Binding-site contacts:
Ligand atom C3' contacts residue ILE49 of chain 1.B at 3.9 Å (hydrophobic).
Ligand atom C3 contacts residue ILE49 of chain 1.B at 4.2 Å (hydrophobic).
Ligand atom O2 contacts residue ARG175 of chain 1.B at 4.4 Å.
Ligand atom C1 contacts residue ARG175 of chain 1.B at 3.8 Å.
Ligand atom C3 contacts residue PPY1 of chain 1.J at 3.6 Å.
Ligand atom C6' contacts residue PHE53 of chain 1.B at 4.1 Å (hydrophobic).
Ligand atom C2' contacts residue GLY51 of chain 1.B at 4.1 Å.
Ligand atom O3 contacts residue PHE53 of chain 1.B at 3.4 Å.
Ligand atom C2' contacts residue TYR20 of chain 1.B at 3.6 Å (hydrophobic).
Ligand atom C2' contacts residue PHE53 of chain 1.B at 4.0 Å (hydrophobic).
Ligand atom C1 contacts residue SER22 of chain 1.B at 3.4 Å.
Ligand atom C1' contacts residue TYR20 of chain 1.B at 4.4 Å (hydrophobic).
Ligand atom C5' contacts residue ILE49 of chain 1.B at 4.0 Å (hydrophobic).
Ligand atom C1 contacts residue PPY1 of chain 1.J at 4.2 Å.
Ligand atom C1 contacts residue ASN54 of chain 1.B at 3.2 Å.
Ligand atom O2 contacts residue ASN54 of chain 1.B at 3.5 Å.
Ligand atom C6' contacts residue ILE49 of chain 1.B at 3.8 Å (hydrophobic).
Ligand atom O3 contacts residue ASN54 of chain 1.B at 2.7 Å (h-bond).
Ligand atom C3' contacts residue MET67 of chain 1.B at 3.6 Å (hydrophobic).
Ligand atom C6' contacts residue GLU69 of chain 1.B at 4.2 Å.
Ligand atom C2 contacts residue ASN54 of chain 1.B at 3.4 Å.
Ligand atom C5' contacts residue GLU69 of chain 1.B at 3.5 Å.
Ligand atom O2 contacts residue TYR20 of chain 1.B at 3.8 Å.
Ligand atom O3 contacts residue LEU52 of chain 1.B at 4.1 Å.
Ligand atom O2 contacts residue SER22 of chain 1.B at 2.6 Å (h-bond).
Ligand atom O1 contacts residue ASN54 of chain 1.B at 3.2 Å (h-bond).
Ligand atom C4' contacts residue ILE49 of chain 1.B at 3.4 Å (hydrophobic).
Ligand atom C2 contacts residue PHE53 of chain 1.B at 4.2 Å (hydrophobic).
Ligand atom C5' contacts residue MET67 of chain 1.B at 3.5 Å (hydrophobic).
Ligand atom C4' contacts residue MET67 of chain 1.B at 3.5 Å (hydrophobic).
Ligand atom O1 contacts residue ARG175 of chain 1.B at 2.7 Å (salt-bridge).
Ligand atom C2' contacts residue ILE49 of chain 1.B at 3.7 Å (hydrophobic).
Ligand atom C3' contacts residue GLY51 of chain 1.B at 3.5 Å.
Ligand atom C4' contacts residue GLU69 of chain 1.B at 4.0 Å.
Ligand atom O1 contacts residue SER22 of chain 1.B at 3.5 Å (h-bond).
Ligand atom C3' contacts residue PHE53 of chain 1.B at 4.3 Å (hydrophobic).
Ligand atom O2 contacts residue THR34 of chain 1.B at 4.2 Å.
Ligand atom C1' contacts residue PHE53 of chain 1.B at 3.9 Å (hydrophobic).
Ligand atom C1' contacts residue ILE49 of chain 1.B at 3.6 Å (hydrophobic).
Ligand atom O1 contacts residue PPY1 of chain 1.J at 3.8 Å.

This protein binds this small molecule.
Small molecule (SMILES): O=C(O)C(=O)Cc1ccccc1

Sequence of chain 1.B:
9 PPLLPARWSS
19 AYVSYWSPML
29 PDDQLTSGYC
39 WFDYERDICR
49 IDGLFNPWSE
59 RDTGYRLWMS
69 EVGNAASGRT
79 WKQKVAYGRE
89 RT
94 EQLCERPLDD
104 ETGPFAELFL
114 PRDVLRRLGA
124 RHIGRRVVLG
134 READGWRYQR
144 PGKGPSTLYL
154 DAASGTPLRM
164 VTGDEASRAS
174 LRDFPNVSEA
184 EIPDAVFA